Sequence of chain 1.B:
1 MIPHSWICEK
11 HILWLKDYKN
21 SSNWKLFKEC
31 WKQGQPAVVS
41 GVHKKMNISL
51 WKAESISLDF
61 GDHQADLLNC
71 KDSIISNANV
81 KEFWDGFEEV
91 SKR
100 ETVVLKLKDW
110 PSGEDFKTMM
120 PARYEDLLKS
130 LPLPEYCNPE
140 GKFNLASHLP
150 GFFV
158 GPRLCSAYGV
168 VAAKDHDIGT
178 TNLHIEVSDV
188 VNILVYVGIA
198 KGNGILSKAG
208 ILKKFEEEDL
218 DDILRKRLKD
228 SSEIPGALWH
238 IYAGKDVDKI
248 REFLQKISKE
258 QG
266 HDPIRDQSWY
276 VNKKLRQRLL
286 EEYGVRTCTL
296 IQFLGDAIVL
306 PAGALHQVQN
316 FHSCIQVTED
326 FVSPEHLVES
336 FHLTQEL

A protein and the small-molecule ligand that binds it are described below.
Small molecule (SMILES): CC[Hg]Sc1ccccc1C(=O)O

Binding-site contacts:
Ligand atom HG contacts residue CYS30 of chain 1.B at 2.9 Å.
Ligand atom HG contacts residue GLN33 of chain 1.B at 3.8 Å.
Ligand atom HG contacts residue TRP6 of chain 1.B at 4.0 Å.
Ligand atom C1 contacts residue GLU29 of chain 1.B at 4.4 Å.
Ligand atom C1 contacts residue GLN33 of chain 1.B at 3.0 Å.
Ligand atom HG contacts residue GLU29 of chain 1.B at 4.4 Å.
Ligand atom C2 contacts residue GLU29 of chain 1.B at 3.4 Å.
Ligand atom HG contacts residue GLN35 of chain 1.B at 3.6 Å.
Ligand atom C2 contacts residue GLN33 of chain 1.B at 3.2 Å.